Binding-site contacts:
Ligand atom C4 contacts residue TRP130 of chain 1.B at 3.9 Å (hydrophobic).
Ligand atom O2 contacts residue LEU95 of chain 1.B at 4.0 Å.
Ligand atom C3 contacts residue TYR157 of chain 1.B at 3.8 Å (hydrophobic).
Ligand atom C2 contacts residue GLY98 of chain 1.B at 3.6 Å.
Ligand atom C5 contacts residue VAL110 of chain 1.B at 3.8 Å (hydrophobic).
Ligand atom OH contacts residue VAL110 of chain 1.B at 3.1 Å.
Ligand atom OH contacts residue TRP130 of chain 1.B at 2.8 Å (h-bond).
Ligand atom N1 contacts residue PRO99 of chain 1.B at 4.0 Å.
Ligand atom O2 contacts residue THR162 of chain 1.B at 3.1 Å (h-bond).
Ligand atom O3 contacts residue THR162 of chain 1.B at 3.4 Å (h-bond).
Ligand atom O3 contacts residue LEU95 of chain 1.B at 3.8 Å.
Ligand atom O3 contacts residue GLY98 of chain 1.B at 4.0 Å.
Ligand atom C3 contacts residue GLY98 of chain 1.B at 3.8 Å.
Ligand atom O3 contacts residue PRO99 of chain 1.B at 3.9 Å.
Ligand atom C5 contacts residue TRP130 of chain 1.B at 4.0 Å (hydrophobic).
Ligand atom C5 contacts residue PHE128 of chain 1.B at 4.0 Å (hydrophobic).
Ligand atom C4 contacts residue HIS102 of chain 1.B at 3.4 Å.
Ligand atom O2 contacts residue TYR124 of chain 1.B at 3.3 Å (h-bond).
Ligand atom N1 contacts residue THR162 of chain 1.B at 3.6 Å (h-bond).
Ligand atom C6 contacts residue ALA158 of chain 1.B at 4.0 Å (hydrophobic).
Ligand atom O2 contacts residue PHE128 of chain 1.B at 3.7 Å.
Ligand atom C2 contacts residue TYR157 of chain 1.B at 4.0 Å (hydrophobic).
Ligand atom C6 contacts residue PHE128 of chain 1.B at 3.9 Å (hydrophobic).
Ligand atom C6 contacts residue PRO99 of chain 1.B at 4.0 Å (hydrophobic).
Ligand atom C6 contacts residue ILE187 of chain 1.B at 4.2 Å (hydrophobic).
Ligand atom C1 contacts residue PRO99 of chain 1.B at 3.8 Å (hydrophobic).
Ligand atom C5 contacts residue ALA158 of chain 1.B at 4.2 Å (hydrophobic).
Ligand atom O3 contacts residue TYR172 of chain 1.B at 4.1 Å.
Ligand atom C1 contacts residue ALA158 of chain 1.B at 3.9 Å (hydrophobic).
Ligand atom C3 contacts residue HIS102 of chain 1.B at 3.2 Å.
Ligand atom O2 contacts residue TYR172 of chain 1.B at 2.2 Å (h-bond).
Ligand atom O3 contacts residue TYR161 of chain 1.B at 3.0 Å.
Ligand atom C3 contacts residue PRO99 of chain 1.B at 3.7 Å (hydrophobic).
Ligand atom C2 contacts residue ALA158 of chain 1.B at 4.0 Å (hydrophobic).
Ligand atom C5 contacts residue ILE187 of chain 1.B at 3.8 Å (hydrophobic).
Ligand atom N1 contacts residue TYR172 of chain 1.B at 3.4 Å (h-bond).
Ligand atom C4 contacts residue PRO99 of chain 1.B at 4.1 Å (hydrophobic).
Ligand atom C4 contacts residue VAL110 of chain 1.B at 4.0 Å (hydrophobic).
Ligand atom OH contacts residue HIS102 of chain 1.B at 2.7 Å (h-bond).
Ligand atom C2 contacts residue PRO99 of chain 1.B at 3.5 Å (hydrophobic).

A small-molecule ligand and the protein it binds are described below.
Small molecule (SMILES): O=[N+]([O-])c1ccc(O)cc1

Sequence of chain 1.B:
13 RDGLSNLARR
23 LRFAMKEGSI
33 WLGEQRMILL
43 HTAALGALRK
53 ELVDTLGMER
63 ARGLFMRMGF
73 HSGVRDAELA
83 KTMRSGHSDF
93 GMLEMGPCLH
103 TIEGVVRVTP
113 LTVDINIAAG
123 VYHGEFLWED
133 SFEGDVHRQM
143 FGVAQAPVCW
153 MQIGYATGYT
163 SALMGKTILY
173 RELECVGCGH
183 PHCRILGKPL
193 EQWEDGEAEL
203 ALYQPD